Binding-site contacts:
Ligand atom C10 contacts residue LYS60 of chain 1.D at 3.4 Å.
Ligand atom C4 contacts residue GLY34 of chain 1.D at 3.5 Å.
Ligand atom O4 contacts residue LEU33 of chain 1.D at 2.7 Å (h-bond).
Ligand atom C11 contacts residue PRO36 of chain 1.D at 3.7 Å (hydrophobic).
Ligand atom C4 contacts residue LEU33 of chain 1.D at 3.9 Å (hydrophobic).
Ligand atom O4 contacts residue ALA62 of chain 1.D at 4.1 Å.
Ligand atom C3 contacts residue SER64 of chain 1.D at 2.9 Å.
Ligand atom O10 contacts residue ASN61 of chain 1.D at 3.5 Å (h-bond).
Ligand atom O1A contacts residue SER64 of chain 1.D at 3.7 Å.
Ligand atom C1 contacts residue SER64 of chain 1.D at 4.1 Å.
Ligand atom C3 contacts residue PRO66 of chain 1.D at 3.7 Å (hydrophobic).
Ligand atom O4 contacts residue SER64 of chain 1.D at 2.8 Å (h-bond).
Ligand atom O1B contacts residue TYR65 of chain 1.D at 4.2 Å.
Ligand atom C2 contacts residue TYR65 of chain 1.D at 4.2 Å (hydrophobic).
Ligand atom O8 contacts residue ASP97 of chain 1.D at 3.8 Å.
Ligand atom C5 contacts residue GLY34 of chain 1.D at 3.7 Å.
Ligand atom C6 contacts residue TYR100 of chain 1.D at 4.0 Å (hydrophobic).
Ligand atom O1B contacts residue PRO67 of chain 1.D at 3.0 Å.
Ligand atom C2 contacts residue PRO66 of chain 1.D at 4.2 Å (hydrophobic).
Ligand atom C3 contacts residue TYR65 of chain 1.D at 3.6 Å (hydrophobic).
Ligand atom O4 contacts residue ASN61 of chain 1.D at 4.0 Å.
Ligand atom C1 contacts residue PRO67 of chain 1.D at 3.8 Å (hydrophobic).
Ligand atom O1B contacts residue PRO66 of chain 1.D at 4.0 Å.
Ligand atom C11 contacts residue LYS60 of chain 1.D at 3.2 Å.
Ligand atom N5 contacts residue GLY34 of chain 1.D at 2.8 Å (h-bond).
Ligand atom C1 contacts residue PRO66 of chain 1.D at 3.8 Å (hydrophobic).
Ligand atom O1A contacts residue PRO66 of chain 1.D at 3.8 Å.
Ligand atom C10 contacts residue GLY34 of chain 1.D at 3.6 Å.
Ligand atom C4 contacts residue SER64 of chain 1.D at 3.4 Å.
Ligand atom C2 contacts residue SER64 of chain 1.D at 3.5 Å.
Ligand atom C11 contacts residue TYR100 of chain 1.D at 3.8 Å (hydrophobic).
Ligand atom C1 contacts residue TYR65 of chain 1.D at 3.4 Å (hydrophobic).
Ligand atom O2 contacts residue SER64 of chain 1.D at 3.2 Å (h-bond).
Ligand atom O10 contacts residue LYS60 of chain 1.D at 3.0 Å.
Ligand atom C11 contacts residue GLY34 of chain 1.D at 3.8 Å.
Ligand atom N5 contacts residue ASN61 of chain 1.D at 3.9 Å.
Ligand atom C10 contacts residue ASN61 of chain 1.D at 4.1 Å.
Ligand atom O1A contacts residue TYR65 of chain 1.D at 2.6 Å (h-bond).
Ligand atom O4 contacts residue GLY34 of chain 1.D at 3.5 Å.
Ligand atom O8 contacts residue TYR100 of chain 1.D at 2.9 Å (h-bond).

Sequence of chain 1.D:
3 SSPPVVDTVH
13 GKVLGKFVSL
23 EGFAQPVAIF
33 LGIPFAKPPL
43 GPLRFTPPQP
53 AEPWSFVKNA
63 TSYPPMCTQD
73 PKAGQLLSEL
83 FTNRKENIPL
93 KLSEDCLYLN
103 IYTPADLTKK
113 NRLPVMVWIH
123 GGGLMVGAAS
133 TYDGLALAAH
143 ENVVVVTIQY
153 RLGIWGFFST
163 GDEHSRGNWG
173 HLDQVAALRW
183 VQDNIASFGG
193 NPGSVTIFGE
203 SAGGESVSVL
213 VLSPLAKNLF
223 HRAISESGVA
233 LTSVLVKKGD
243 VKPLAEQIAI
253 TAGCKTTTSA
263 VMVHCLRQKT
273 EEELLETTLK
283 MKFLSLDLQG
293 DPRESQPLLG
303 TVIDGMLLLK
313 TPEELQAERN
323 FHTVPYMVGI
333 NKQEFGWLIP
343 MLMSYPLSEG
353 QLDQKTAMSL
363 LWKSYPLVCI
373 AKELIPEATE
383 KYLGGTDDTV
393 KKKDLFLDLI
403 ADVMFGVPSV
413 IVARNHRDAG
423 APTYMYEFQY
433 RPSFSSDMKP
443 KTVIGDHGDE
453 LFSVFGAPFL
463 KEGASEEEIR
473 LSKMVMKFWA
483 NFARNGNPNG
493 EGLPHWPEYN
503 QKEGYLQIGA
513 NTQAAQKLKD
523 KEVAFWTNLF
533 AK

The small molecule below binds the protein below.
Small molecule (SMILES): CC(=O)N[C@H]1[C@H]([C@H](O)[C@H](O)CO)O[C@@](O)(C(=O)O)C[C@@H]1O